The small molecule below binds the protein below.
Small molecule (SMILES): CN(C)C(=O)c1cccc(-c2cccc(-n3ncc(C(=O)O)c3C(F)(F)F)n2)c1

Sequence of chain 1.A:
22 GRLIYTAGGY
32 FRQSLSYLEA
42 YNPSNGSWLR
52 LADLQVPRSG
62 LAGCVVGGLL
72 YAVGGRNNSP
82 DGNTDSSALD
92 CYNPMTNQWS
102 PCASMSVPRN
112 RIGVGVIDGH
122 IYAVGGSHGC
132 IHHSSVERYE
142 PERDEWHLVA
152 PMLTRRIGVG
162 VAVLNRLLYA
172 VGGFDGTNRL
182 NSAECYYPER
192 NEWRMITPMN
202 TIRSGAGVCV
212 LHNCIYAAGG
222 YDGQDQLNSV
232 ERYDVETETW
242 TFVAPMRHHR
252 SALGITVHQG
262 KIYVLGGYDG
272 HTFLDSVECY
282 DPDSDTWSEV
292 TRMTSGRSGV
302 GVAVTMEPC

Binding-site contacts:
Ligand atom F29 contacts residue SER252 of chain 1.A at 3.9 Å.
Ligand atom F29 contacts residue TYR222 of chain 1.A at 3.4 Å.
Ligand atom C16 contacts residue ARG112 of chain 1.A at 3.6 Å.
Ligand atom C7 contacts residue TYR31 of chain 1.A at 3.7 Å (hydrophobic).
Ligand atom C15 contacts residue ARG112 of chain 1.A at 3.8 Å.
Ligand atom N19 contacts residue ARG112 of chain 1.A at 3.5 Å.
Ligand atom N19 contacts residue GLY159 of chain 1.A at 3.4 Å.
Ligand atom C12 contacts residue ALA253 of chain 1.A at 3.5 Å (hydrophobic).
Ligand atom O5 contacts residue SER299 of chain 1.A at 2.7 Å (h-bond).
Ligand atom O24 contacts residue ARG180 of chain 1.A at 3.0 Å (salt-bridge).
Ligand atom F29 contacts residue DMS1 of chain 1.B at 3.4 Å.
Ligand atom O23 contacts residue PHE175 of chain 1.A at 3.7 Å.
Ligand atom N17 contacts residue ARG112 of chain 1.A at 3.5 Å.
Ligand atom C6 contacts residue SER299 of chain 1.A at 3.4 Å.
Ligand atom C13 contacts residue GLY300 of chain 1.A at 3.8 Å.
Ligand atom F27 contacts residue SER252 of chain 1.A at 3.8 Å.
Ligand atom C1 contacts residue DMS1 of chain 1.B at 3.5 Å.
Ligand atom O5 contacts residue PHE274 of chain 1.A at 3.5 Å.
Ligand atom C8 contacts residue SER60 of chain 1.A at 3.8 Å.
Ligand atom C22 contacts residue SER205 of chain 1.A at 3.2 Å.
Ligand atom O23 contacts residue ARG180 of chain 1.A at 2.9 Å (salt-bridge).
Ligand atom C22 contacts residue ARG180 of chain 1.A at 3.5 Å.
Ligand atom C7 contacts residue SER299 of chain 1.A at 3.6 Å.
Ligand atom C4 contacts residue SER299 of chain 1.A at 3.4 Å.
Ligand atom C20 contacts residue SER205 of chain 1.A at 3.2 Å.
Ligand atom C13 contacts residue ALA253 of chain 1.A at 3.6 Å (hydrophobic).
Ligand atom F28 contacts residue DMS1 of chain 1.B at 3.0 Å.
Ligand atom F27 contacts residue ALA253 of chain 1.A at 3.5 Å.
Ligand atom C15 contacts residue GLY206 of chain 1.A at 3.8 Å.
Ligand atom O23 contacts residue SER205 of chain 1.A at 2.5 Å (h-bond).
Ligand atom N2 contacts residue DMS1 of chain 1.B at 3.5 Å.
Ligand atom F29 contacts residue SER205 of chain 1.A at 3.9 Å.
Ligand atom C10 contacts residue ALA253 of chain 1.A at 3.8 Å (hydrophobic).
Ligand atom C11 contacts residue ALA253 of chain 1.A at 3.6 Å (hydrophobic).
Ligand atom O24 contacts residue TYR222 of chain 1.A at 3.7 Å.
Ligand atom N18 contacts residue ARG112 of chain 1.A at 3.8 Å.
Ligand atom C3 contacts residue DMS1 of chain 1.B at 3.8 Å.
Ligand atom O24 contacts residue DMS1 of chain 1.B at 3.3 Å.
Ligand atom C21 contacts residue SER205 of chain 1.A at 3.3 Å.
Ligand atom O5 contacts residue TYR269 of chain 1.A at 3.6 Å.